Binding-site contacts:
Ligand atom O5 contacts residue GLN134 of chain 1.B at 2.8 Å (h-bond).
Ligand atom C4 contacts residue GLN134 of chain 1.B at 4.3 Å.
Ligand atom O5 contacts residue ASN112 of chain 1.B at 2.4 Å (h-bond).
Ligand atom O6 contacts residue GLN134 of chain 1.B at 4.4 Å.
Ligand atom C3 contacts residue ASN112 of chain 1.B at 3.8 Å.
Ligand atom N2 contacts residue ASN112 of chain 1.B at 2.8 Å (h-bond).
Ligand atom O7 contacts residue SER161 of chain 1.B at 3.6 Å.
Ligand atom C7 contacts residue ASN112 of chain 1.B at 3.4 Å.
Ligand atom C2 contacts residue ASN112 of chain 1.B at 2.4 Å.
Ligand atom C4 contacts residue ASN112 of chain 1.B at 4.2 Å.
Ligand atom C1 contacts residue ASN112 of chain 1.B at 1.4 Å.
Ligand atom C5 contacts residue ASN112 of chain 1.B at 3.7 Å.
Ligand atom O6 contacts residue ASN112 of chain 1.B at 4.2 Å.
Ligand atom C6 contacts residue GLN134 of chain 1.B at 4.0 Å.
Ligand atom O7 contacts residue ASN112 of chain 1.B at 3.6 Å.
Ligand atom C2 contacts residue GLN134 of chain 1.B at 4.0 Å.
Ligand atom C1 contacts residue GLN134 of chain 1.B at 3.4 Å.
Ligand atom C5 contacts residue GLN134 of chain 1.B at 3.9 Å.

Sequence of chain 1.B:
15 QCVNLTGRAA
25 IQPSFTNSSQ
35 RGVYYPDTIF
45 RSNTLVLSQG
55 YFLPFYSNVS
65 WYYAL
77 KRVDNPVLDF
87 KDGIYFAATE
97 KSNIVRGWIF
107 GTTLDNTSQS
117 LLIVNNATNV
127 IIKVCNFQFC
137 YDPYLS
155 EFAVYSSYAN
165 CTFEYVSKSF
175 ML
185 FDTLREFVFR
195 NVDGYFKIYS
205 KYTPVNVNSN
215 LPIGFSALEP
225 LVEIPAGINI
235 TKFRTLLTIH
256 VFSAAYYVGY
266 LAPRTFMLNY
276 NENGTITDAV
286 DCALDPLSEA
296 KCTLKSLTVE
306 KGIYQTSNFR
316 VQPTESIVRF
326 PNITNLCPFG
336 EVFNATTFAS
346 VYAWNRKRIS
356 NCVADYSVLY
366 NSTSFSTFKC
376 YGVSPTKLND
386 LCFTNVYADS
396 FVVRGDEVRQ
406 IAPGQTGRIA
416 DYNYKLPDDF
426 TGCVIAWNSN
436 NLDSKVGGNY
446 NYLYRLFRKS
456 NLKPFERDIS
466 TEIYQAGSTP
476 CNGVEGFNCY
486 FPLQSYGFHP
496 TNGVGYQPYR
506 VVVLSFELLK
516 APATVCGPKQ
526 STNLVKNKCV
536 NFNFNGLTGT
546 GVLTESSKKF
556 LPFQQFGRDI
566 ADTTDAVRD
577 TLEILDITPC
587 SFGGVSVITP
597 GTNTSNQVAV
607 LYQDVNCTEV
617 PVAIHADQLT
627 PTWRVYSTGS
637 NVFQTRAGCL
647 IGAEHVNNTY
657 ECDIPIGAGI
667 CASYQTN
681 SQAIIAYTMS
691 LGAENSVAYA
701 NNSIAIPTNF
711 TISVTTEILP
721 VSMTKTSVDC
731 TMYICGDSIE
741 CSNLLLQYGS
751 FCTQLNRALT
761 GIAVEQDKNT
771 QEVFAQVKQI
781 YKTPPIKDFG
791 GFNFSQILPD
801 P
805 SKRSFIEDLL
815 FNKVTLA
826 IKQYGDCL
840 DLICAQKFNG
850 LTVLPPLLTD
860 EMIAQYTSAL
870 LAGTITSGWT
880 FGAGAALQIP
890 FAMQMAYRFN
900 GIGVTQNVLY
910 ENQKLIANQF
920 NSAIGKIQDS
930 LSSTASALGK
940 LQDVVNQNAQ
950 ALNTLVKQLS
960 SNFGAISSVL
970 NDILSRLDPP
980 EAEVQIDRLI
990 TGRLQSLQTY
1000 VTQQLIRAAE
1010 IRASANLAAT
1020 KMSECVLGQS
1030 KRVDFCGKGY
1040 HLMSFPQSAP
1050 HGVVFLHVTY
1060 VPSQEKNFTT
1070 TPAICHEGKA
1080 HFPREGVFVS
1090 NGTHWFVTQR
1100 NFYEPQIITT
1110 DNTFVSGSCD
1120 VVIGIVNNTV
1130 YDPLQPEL

The protein below binds the small molecule below.
Small molecule (SMILES): CC(=O)N[C@@H]1[C@@H](O)[C@H](O)[C@@H](CO)O[C@H]1O